Binding-site contacts:
Ligand atom N3B contacts residue GLY14 of chain 1.A at 3.0 Å (h-bond).
Ligand atom O3G contacts residue GLY13 of chain 1.A at 3.4 Å.
Ligand atom O1A contacts residue GLY16 of chain 1.A at 3.3 Å.
Ligand atom C8 contacts residue ALA19 of chain 1.A at 3.5 Å (hydrophobic).
Ligand atom O6 contacts residue SER146 of chain 1.A at 3.4 Å.
Ligand atom O3A contacts residue GLY16 of chain 1.A at 3.1 Å (h-bond).
Ligand atom O1A contacts residue ALA19 of chain 1.A at 2.8 Å (h-bond).
Ligand atom O2B contacts residue VAL15 of chain 1.A at 3.3 Å (h-bond).
Ligand atom O1B contacts residue MG1 of chain 1.D at 2.0 Å.
Ligand atom O1G contacts residue MG1 of chain 1.D at 2.0 Å.
Ligand atom O2' contacts residue ASP31 of chain 1.A at 3.1 Å (salt-bridge).
Ligand atom O3' contacts residue ASP31 of chain 1.A at 2.8 Å (salt-bridge).
Ligand atom O1B contacts residue SER18 of chain 1.A at 3.0 Å (h-bond).
Ligand atom PB contacts residue MG1 of chain 1.D at 3.2 Å.
Ligand atom O1G contacts residue THR36 of chain 1.A at 2.8 Å (h-bond).
Ligand atom O2B contacts residue GLY16 of chain 1.A at 3.1 Å (h-bond).
Ligand atom N2 contacts residue ASP120 of chain 1.A at 2.8 Å (salt-bridge).
Ligand atom O2' contacts residue PHE29 of chain 1.A at 3.2 Å.
Ligand atom O3G contacts residue GLY61 of chain 1.A at 2.9 Å (h-bond).
Ligand atom O3G contacts residue LYS17 of chain 1.A at 2.7 Å (salt-bridge).
Ligand atom PB contacts residue LYS17 of chain 1.A at 3.5 Å.
Ligand atom N1 contacts residue ASP120 of chain 1.A at 2.7 Å (salt-bridge).
Ligand atom O6 contacts residue ASN117 of chain 1.A at 3.3 Å (h-bond).
Ligand atom C2' contacts residue VAL30 of chain 1.A at 3.5 Å (hydrophobic).
Ligand atom O2B contacts residue LYS17 of chain 1.A at 2.8 Å (salt-bridge).
Ligand atom O2B contacts residue GLY14 of chain 1.A at 3.5 Å (h-bond).
Ligand atom C6 contacts residue ASP120 of chain 1.A at 3.5 Å.
Ligand atom N7 contacts residue ASN117 of chain 1.A at 3.1 Å (h-bond).
Ligand atom O2G contacts residue GLN62 of chain 1.A at 2.8 Å (h-bond).
Ligand atom O2' contacts residue VAL30 of chain 1.A at 2.6 Å (h-bond).
Ligand atom O6 contacts residue LYS118 of chain 1.A at 3.4 Å.
Ligand atom C3' contacts residue GLU32 of chain 1.A at 3.5 Å.
Ligand atom O4' contacts residue LYS118 of chain 1.A at 3.2 Å (salt-bridge).
Ligand atom O6 contacts residue ASP120 of chain 1.A at 3.4 Å (salt-bridge).
Ligand atom O6 contacts residue ALA147 of chain 1.A at 2.9 Å (h-bond).
Ligand atom PG contacts residue MG1 of chain 1.D at 3.2 Å.
Ligand atom N3B contacts residue MG1 of chain 1.D at 3.4 Å.
Ligand atom N2 contacts residue LEU121 of chain 1.A at 3.5 Å.
Ligand atom O1A contacts residue SER18 of chain 1.A at 3.4 Å (h-bond).
Ligand atom O2G contacts residue PRO35 of chain 1.A at 3.3 Å.

This protein binds this small molecule.
Small molecule (SMILES): Nc1nc2c(ncn2[C@@H]2O[C@H](CO[P](=O)(O)O[P](=O)(O)NP(=O)(O)O)[C@@H](O)[C@H]2O)c(=O)[nH]1

Sequence of chain 1.A:
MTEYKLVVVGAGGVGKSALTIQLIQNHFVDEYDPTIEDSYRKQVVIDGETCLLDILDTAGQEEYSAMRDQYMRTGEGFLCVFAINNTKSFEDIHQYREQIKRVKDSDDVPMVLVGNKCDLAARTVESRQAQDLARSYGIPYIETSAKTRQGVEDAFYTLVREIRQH